Sequence of chain 1.D:
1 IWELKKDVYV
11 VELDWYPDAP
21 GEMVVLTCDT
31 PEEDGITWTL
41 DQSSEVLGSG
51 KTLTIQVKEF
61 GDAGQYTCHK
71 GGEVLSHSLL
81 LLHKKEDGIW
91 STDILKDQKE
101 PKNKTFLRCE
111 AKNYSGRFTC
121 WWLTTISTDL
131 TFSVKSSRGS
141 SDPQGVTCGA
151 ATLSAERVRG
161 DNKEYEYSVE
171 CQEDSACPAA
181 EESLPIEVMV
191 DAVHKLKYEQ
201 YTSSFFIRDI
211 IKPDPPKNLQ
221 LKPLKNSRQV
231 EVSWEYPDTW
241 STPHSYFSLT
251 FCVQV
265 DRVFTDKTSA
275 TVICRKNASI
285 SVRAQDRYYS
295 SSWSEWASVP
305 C

Binding-site contacts:
Ligand atom C1 contacts residue ARG279 of chain 1.D at 4.2 Å.
Ligand atom C1 contacts residue ALA282 of chain 1.D at 3.0 Å (hydrophobic).
Ligand atom C1 contacts residue VAL255 of chain 1.D at 3.9 Å (hydrophobic).
Ligand atom C2 contacts residue ALA282 of chain 1.D at 3.8 Å (hydrophobic).
Ligand atom C5 contacts residue ARG279 of chain 1.D at 4.4 Å.
Ligand atom C6 contacts residue ARG279 of chain 1.D at 4.3 Å.
Ligand atom C2 contacts residue ASN281 of chain 1.D at 3.8 Å.
Ligand atom C1 contacts residue ASN281 of chain 1.D at 4.0 Å.
Ligand atom O2 contacts residue ASN281 of chain 1.D at 2.6 Å (h-bond).
Ligand atom O5 contacts residue ALA282 of chain 1.D at 4.1 Å.
Ligand atom O5 contacts residue ASN281 of chain 1.D at 4.1 Å.
Ligand atom O2 contacts residue ALA282 of chain 1.D at 4.0 Å.
Ligand atom O5 contacts residue ARG279 of chain 1.D at 3.4 Å (salt-bridge).
Ligand atom O5 contacts residue VAL255 of chain 1.D at 4.5 Å.
Ligand atom O6 contacts residue ARG279 of chain 1.D at 3.4 Å (salt-bridge).

A small-molecule ligand and the protein it binds are described below.
Small molecule (SMILES): OC[C@H]1O[C@H](O)[C@@H](O)[C@@H](O)[C@@H]1O